Binding-site contacts:
Ligand atom C5 contacts residue ASN23 of chain 1.C at 3.7 Å.
Ligand atom C7 contacts residue ASN23 of chain 1.C at 3.6 Å.
Ligand atom C2 contacts residue GLN15 of chain 1.C at 4.3 Å.
Ligand atom C4 contacts residue ASN23 of chain 1.C at 4.1 Å.
Ligand atom C7 contacts residue GLN15 of chain 1.C at 3.6 Å.
Ligand atom O7 contacts residue GLN15 of chain 1.C at 3.0 Å (h-bond).
Ligand atom C3 contacts residue ASN23 of chain 1.C at 3.8 Å.
Ligand atom O5 contacts residue ASN23 of chain 1.C at 2.5 Å (h-bond).
Ligand atom C8 contacts residue GLN15 of chain 1.C at 4.1 Å.
Ligand atom O7 contacts residue ASN23 of chain 1.C at 4.1 Å.
Ligand atom O4 contacts residue ASN23 of chain 1.C at 4.3 Å.
Ligand atom C2 contacts residue ASN23 of chain 1.C at 2.5 Å.
Ligand atom N2 contacts residue GLN15 of chain 1.C at 4.2 Å.
Ligand atom C1 contacts residue ASN23 of chain 1.C at 1.5 Å.
Ligand atom N2 contacts residue ASN23 of chain 1.C at 2.8 Å (h-bond).

Sequence of chain 1.C:
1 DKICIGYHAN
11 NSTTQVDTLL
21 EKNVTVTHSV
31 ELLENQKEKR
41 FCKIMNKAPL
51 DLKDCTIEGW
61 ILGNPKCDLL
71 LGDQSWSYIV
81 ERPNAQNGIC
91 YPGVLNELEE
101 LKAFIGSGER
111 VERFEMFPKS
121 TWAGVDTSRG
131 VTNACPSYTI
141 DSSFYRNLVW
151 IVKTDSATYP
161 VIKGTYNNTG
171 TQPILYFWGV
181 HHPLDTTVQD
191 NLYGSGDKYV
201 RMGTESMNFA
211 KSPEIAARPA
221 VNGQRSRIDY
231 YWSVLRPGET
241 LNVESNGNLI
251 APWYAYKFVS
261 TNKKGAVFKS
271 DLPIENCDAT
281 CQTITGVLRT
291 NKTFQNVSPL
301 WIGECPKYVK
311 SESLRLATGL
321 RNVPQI

A protein and the small-molecule ligand that binds it are described below.
Small molecule (SMILES): CC(=O)N[C@@H]1[C@@H](O)[C@H](O)[C@@H](CO)O[C@H]1O